A small-molecule ligand and the protein it binds are described below.
Small molecule (SMILES): CC(C)C[C@H](NC(=O)[C@H](CCCCN)NC(=O)[C@H](CC(C)C)NC(=O)[C@H](CCC(=O)O)NC(=O)[C@@H](NC(=O)[C@@H](N)CS)[C@@H](C)O)C(=O)N[C@@H](CO)C(=O)N[C@@H](CC(=O)O)C(=O)N[C@@H](Cc1ccc(O)cc1)C(=O)O

Binding-site contacts:
Ligand atom SG contacts residue TRP167 of chain 1.A at 3.2 Å.
Ligand atom CB contacts residue TYR99 of chain 1.A at 3.2 Å (hydrophobic).
Ligand atom OH contacts residue HIS116 of chain 1.A at 2.6 Å (h-bond).
Ligand atom C contacts residue TYR84 of chain 1.A at 3.4 Å (hydrophobic).
Ligand atom CD contacts residue GLU114 of chain 1.A at 3.4 Å.
Ligand atom CA contacts residue TYR7 of chain 1.A at 3.1 Å (hydrophobic).
Ligand atom N contacts residue TYR99 of chain 1.A at 3.0 Å (h-bond).
Ligand atom OXT contacts residue TYR84 of chain 1.A at 2.6 Å (h-bond).
Ligand atom CB contacts residue ARG152 of chain 1.A at 3.4 Å.
Ligand atom OG contacts residue TRP147 of chain 1.A at 3.4 Å (h-bond).
Ligand atom O contacts residue TYR7 of chain 1.A at 3.4 Å.
Ligand atom OG1 contacts residue ASN66 of chain 1.A at 3.1 Å (h-bond).
Ligand atom OE2 contacts residue GLU114 of chain 1.A at 2.7 Å (salt-bridge).
Ligand atom CB contacts residue TRP147 of chain 1.A at 3.5 Å (hydrophobic).
Ligand atom CA contacts residue ASN77 of chain 1.A at 3.5 Å.
Ligand atom N contacts residue GLU63 of chain 1.A at 2.9 Å (salt-bridge).
Ligand atom CG2 contacts residue TYR7 of chain 1.A at 3.5 Å (hydrophobic).
Ligand atom CB contacts residue THR143 of chain 1.A at 3.4 Å.
Ligand atom O contacts residue TYR84 of chain 1.A at 3.4 Å (h-bond).
Ligand atom OG1 contacts residue GLU63 of chain 1.A at 3.0 Å (salt-bridge).
Ligand atom C contacts residue TYR7 of chain 1.A at 3.3 Å (hydrophobic).
Ligand atom OD2 contacts residue GLU76 of chain 1.A at 3.4 Å (salt-bridge).
Ligand atom OXT contacts residue THR143 of chain 1.A at 2.7 Å (h-bond).
Ligand atom OE2 contacts residue TYR99 of chain 1.A at 3.4 Å.
Ligand atom O contacts residue TYR159 of chain 1.A at 2.7 Å (h-bond).
Ligand atom CA contacts residue THR143 of chain 1.A at 3.5 Å.
Ligand atom O contacts residue LYS146 of chain 1.A at 2.8 Å (salt-bridge).
Ligand atom N contacts residue TYR7 of chain 1.A at 3.0 Å (h-bond).
Ligand atom OE1 contacts residue ARG152 of chain 1.A at 3.5 Å (salt-bridge).
Ligand atom OE1 contacts residue GLU114 of chain 1.A at 3.3 Å (salt-bridge).
Ligand atom CA contacts residue TYR99 of chain 1.A at 3.3 Å (hydrophobic).
Ligand atom N contacts residue TYR171 of chain 1.A at 2.7 Å (h-bond).
Ligand atom CA contacts residue TYR171 of chain 1.A at 3.4 Å (hydrophobic).
Ligand atom O contacts residue ASN77 of chain 1.A at 3.3 Å (h-bond).
Ligand atom CG2 contacts residue GLU63 of chain 1.A at 3.4 Å.
Ligand atom SG contacts residue THR163 of chain 1.A at 3.2 Å.
Ligand atom N contacts residue ASN77 of chain 1.A at 2.8 Å (h-bond).
Ligand atom O contacts residue THR73 of chain 1.A at 3.5 Å.
Ligand atom O contacts residue TRP147 of chain 1.A at 3.0 Å (h-bond).
Ligand atom CA contacts residue GLU63 of chain 1.A at 3.4 Å.

Sequence of chain 1.A:
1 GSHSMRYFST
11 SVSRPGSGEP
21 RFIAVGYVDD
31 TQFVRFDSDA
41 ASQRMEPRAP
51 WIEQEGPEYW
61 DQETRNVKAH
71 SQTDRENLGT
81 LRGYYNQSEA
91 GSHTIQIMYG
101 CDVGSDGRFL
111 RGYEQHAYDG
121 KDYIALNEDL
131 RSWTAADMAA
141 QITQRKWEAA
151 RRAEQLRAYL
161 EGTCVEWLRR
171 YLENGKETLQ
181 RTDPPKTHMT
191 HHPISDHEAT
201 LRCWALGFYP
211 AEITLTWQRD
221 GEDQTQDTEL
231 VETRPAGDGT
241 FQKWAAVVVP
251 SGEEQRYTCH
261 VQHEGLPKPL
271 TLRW